Sequence of chain 1.D:
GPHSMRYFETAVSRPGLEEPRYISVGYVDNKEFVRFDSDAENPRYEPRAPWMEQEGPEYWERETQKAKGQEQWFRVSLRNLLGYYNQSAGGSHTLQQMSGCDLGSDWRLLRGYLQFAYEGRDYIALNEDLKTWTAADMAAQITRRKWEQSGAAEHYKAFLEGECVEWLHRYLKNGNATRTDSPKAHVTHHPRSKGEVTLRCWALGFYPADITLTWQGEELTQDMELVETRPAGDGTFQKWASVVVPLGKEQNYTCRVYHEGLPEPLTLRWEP

The small molecule below binds the protein below.
Small molecule (SMILES): CC(C)C[C@H](NC(=O)[C@H](CC1=c2ccccc2=NC1)NC(=O)[C@H](CC(=O)O)NC(=O)[C@H](CCC(N)=O)NC(=O)[C@H](CC(N)=O)NC(=O)[C@H](CCCN=C(N)N)NC(=O)[C@@H]1CCCN1C(=O)CNC(=O)[C@@H](N)CCC(=O)O)C(=O)O

Binding-site contacts:
Ligand atom OE1 contacts residue LYS66 of chain 1.D at 3.0 Å (salt-bridge).
Ligand atom C contacts residue LYS146 of chain 1.D at 3.0 Å.
Ligand atom OXT contacts residue THR143 of chain 1.D at 2.8 Å (h-bond).
Ligand atom N contacts residue TRP73 of chain 1.D at 3.4 Å (h-bond).
Ligand atom NE2 contacts residue SER150 of chain 1.D at 2.9 Å (h-bond).
Ligand atom CD1 contacts residue SER77 of chain 1.D at 3.2 Å.
Ligand atom CB contacts residue HIS155 of chain 1.D at 3.4 Å.
Ligand atom O contacts residue HIS155 of chain 1.D at 2.7 Å (h-bond).
Ligand atom OD1 contacts residue GLN97 of chain 1.D at 3.1 Å (h-bond).
Ligand atom OE1 contacts residue ALA152 of chain 1.D at 3.0 Å.
Ligand atom NE2 contacts residue ALA152 of chain 1.D at 3.2 Å.
Ligand atom N contacts residue TYR156 of chain 1.D at 3.0 Å (h-bond).
Ligand atom OXT contacts residue LYS146 of chain 1.D at 2.9 Å (salt-bridge).
Ligand atom NE1 contacts residue VAL76 of chain 1.D at 3.4 Å.
Ligand atom OXT contacts residue TYR84 of chain 1.D at 2.8 Å (h-bond).
Ligand atom O contacts residue LYS146 of chain 1.D at 2.9 Å (salt-bridge).
Ligand atom O contacts residue TRP147 of chain 1.D at 3.1 Å (h-bond).
Ligand atom N contacts residue TYR7 of chain 1.D at 3.2 Å.
Ligand atom CA contacts residue TYR7 of chain 1.D at 3.0 Å (hydrophobic).
Ligand atom N contacts residue GLN70 of chain 1.D at 3.2 Å (h-bond).
Ligand atom O contacts residue LYS66 of chain 1.D at 3.1 Å.
Ligand atom CA contacts residue TYR156 of chain 1.D at 3.4 Å (hydrophobic).
Ligand atom CA contacts residue TRP73 of chain 1.D at 3.3 Å (hydrophobic).
Ligand atom O contacts residue PHE159 of chain 1.D at 3.1 Å.
Ligand atom OE2 contacts residue TRP167 of chain 1.D at 3.1 Å.
Ligand atom OE2 contacts residue ARG62 of chain 1.D at 2.9 Å (salt-bridge).
Ligand atom CB contacts residue PHE159 of chain 1.D at 3.4 Å (hydrophobic).
Ligand atom ND2 contacts residue TRP73 of chain 1.D at 3.3 Å.
Ligand atom O contacts residue TRP73 of chain 1.D at 2.7 Å (h-bond).
Ligand atom CD contacts residue GLU63 of chain 1.D at 3.2 Å.
Ligand atom OE1 contacts residue GLU63 of chain 1.D at 3.1 Å (salt-bridge).
Ligand atom O contacts residue GLN70 of chain 1.D at 2.3 Å (h-bond).
Ligand atom CG contacts residue GLN97 of chain 1.D at 3.3 Å.
Ligand atom N contacts residue TYR7 of chain 1.D at 2.5 Å (h-bond).
Ligand atom N contacts residue TYR171 of chain 1.D at 3.0 Å (h-bond).
Ligand atom OE1 contacts residue SER150 of chain 1.D at 3.0 Å (h-bond).
Ligand atom O contacts residue TRP147 of chain 1.D at 2.7 Å (h-bond).
Ligand atom CD1 contacts residue TRP73 of chain 1.D at 3.2 Å (hydrophobic).
Ligand atom C contacts residue TYR7 of chain 1.D at 3.3 Å (hydrophobic).
Ligand atom ND2 contacts residue GLN97 of chain 1.D at 2.7 Å (h-bond).